Binding-site contacts:
Ligand atom C2 contacts residue ASN1095 of chain 1.B at 2.9 Å.
Ligand atom C4 contacts residue HIS1098 of chain 1.B at 4.1 Å.
Ligand atom C1 contacts residue ASN1095 of chain 1.B at 1.5 Å.
Ligand atom C8 contacts residue ASN1095 of chain 1.B at 4.3 Å.
Ligand atom C5 contacts residue ASN1095 of chain 1.B at 3.5 Å.
Ligand atom C5 contacts residue HIS1098 of chain 1.B at 3.5 Å.
Ligand atom C6 contacts residue HIS1098 of chain 1.B at 4.5 Å.
Ligand atom C3 contacts residue HIS1098 of chain 1.B at 4.0 Å.
Ligand atom C4 contacts residue ASN1095 of chain 1.B at 4.3 Å.
Ligand atom O7 contacts residue ASN1095 of chain 1.B at 4.3 Å.
Ligand atom C1 contacts residue HIS1098 of chain 1.B at 3.7 Å.
Ligand atom O4 contacts residue HIS1098 of chain 1.B at 4.0 Å.
Ligand atom N2 contacts residue ASN1095 of chain 1.B at 3.3 Å (h-bond).
Ligand atom O5 contacts residue ASN1095 of chain 1.B at 2.3 Å (h-bond).
Ligand atom C6 contacts residue PHE1100 of chain 1.B at 4.0 Å (hydrophobic).
Ligand atom C3 contacts residue ASN1095 of chain 1.B at 4.0 Å.
Ligand atom C7 contacts residue ASN1095 of chain 1.B at 4.0 Å.
Ligand atom C5 contacts residue PHE1100 of chain 1.B at 4.4 Å (hydrophobic).
Ligand atom O6 contacts residue HIS1098 of chain 1.B at 4.1 Å.
Ligand atom O5 contacts residue HIS1098 of chain 1.B at 3.9 Å.
Ligand atom O5 contacts residue PHE1100 of chain 1.B at 3.9 Å.

A protein and the small-molecule ligand that binds it are described below.
Small molecule (SMILES): CC(=O)N[C@@H]1[C@@H](O)[C@H](O)[C@@H](CO)O[C@H]1O

Sequence of chain 1.B:
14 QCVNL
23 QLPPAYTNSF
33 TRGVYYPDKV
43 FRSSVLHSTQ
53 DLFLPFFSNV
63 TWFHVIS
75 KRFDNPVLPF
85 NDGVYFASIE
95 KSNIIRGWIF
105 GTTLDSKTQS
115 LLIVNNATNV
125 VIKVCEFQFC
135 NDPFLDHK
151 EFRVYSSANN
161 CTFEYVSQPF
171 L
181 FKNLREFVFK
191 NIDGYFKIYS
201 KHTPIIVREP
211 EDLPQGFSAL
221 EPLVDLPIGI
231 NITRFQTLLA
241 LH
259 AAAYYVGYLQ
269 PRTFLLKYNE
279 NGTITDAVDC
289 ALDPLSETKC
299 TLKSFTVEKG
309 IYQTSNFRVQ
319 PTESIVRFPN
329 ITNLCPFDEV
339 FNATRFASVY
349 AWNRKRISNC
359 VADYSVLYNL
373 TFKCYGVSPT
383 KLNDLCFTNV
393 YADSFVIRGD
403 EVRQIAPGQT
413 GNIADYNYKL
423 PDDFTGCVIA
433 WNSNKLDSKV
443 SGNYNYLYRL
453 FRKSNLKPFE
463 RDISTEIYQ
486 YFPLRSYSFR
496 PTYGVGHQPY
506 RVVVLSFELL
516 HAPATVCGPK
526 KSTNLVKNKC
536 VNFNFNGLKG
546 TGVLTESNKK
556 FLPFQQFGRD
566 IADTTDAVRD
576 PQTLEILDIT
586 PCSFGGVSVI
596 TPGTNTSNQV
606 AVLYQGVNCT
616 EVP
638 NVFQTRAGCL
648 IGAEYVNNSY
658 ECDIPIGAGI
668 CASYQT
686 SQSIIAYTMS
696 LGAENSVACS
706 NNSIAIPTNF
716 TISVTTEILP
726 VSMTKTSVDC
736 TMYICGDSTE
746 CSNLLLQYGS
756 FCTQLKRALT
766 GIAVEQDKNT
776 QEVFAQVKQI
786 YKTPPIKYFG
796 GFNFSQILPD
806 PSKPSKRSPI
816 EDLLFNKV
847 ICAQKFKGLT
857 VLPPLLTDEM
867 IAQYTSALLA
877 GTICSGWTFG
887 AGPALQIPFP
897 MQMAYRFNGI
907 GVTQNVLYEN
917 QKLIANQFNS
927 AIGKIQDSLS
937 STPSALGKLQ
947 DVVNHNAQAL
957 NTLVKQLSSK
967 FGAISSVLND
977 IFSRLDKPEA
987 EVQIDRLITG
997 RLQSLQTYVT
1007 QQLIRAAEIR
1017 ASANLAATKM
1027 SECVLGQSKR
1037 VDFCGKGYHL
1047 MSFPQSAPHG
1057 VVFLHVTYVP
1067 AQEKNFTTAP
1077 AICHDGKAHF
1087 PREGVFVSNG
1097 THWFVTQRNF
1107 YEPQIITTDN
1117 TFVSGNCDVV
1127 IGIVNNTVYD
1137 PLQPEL